Sequence of chain 1.A:
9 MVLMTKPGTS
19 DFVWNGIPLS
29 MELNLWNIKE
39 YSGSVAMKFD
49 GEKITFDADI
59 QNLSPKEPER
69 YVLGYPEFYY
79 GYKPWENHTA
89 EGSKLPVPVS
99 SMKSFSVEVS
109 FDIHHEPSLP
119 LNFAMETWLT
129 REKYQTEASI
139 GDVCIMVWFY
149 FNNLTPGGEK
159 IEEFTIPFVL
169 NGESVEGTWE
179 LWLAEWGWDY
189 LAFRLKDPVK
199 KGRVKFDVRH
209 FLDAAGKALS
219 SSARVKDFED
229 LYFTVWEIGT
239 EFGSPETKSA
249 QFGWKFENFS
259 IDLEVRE

Binding-site contacts:
Ligand atom O6 contacts residue TRP34 of chain 1.A at 3.0 Å (h-bond).
Ligand atom O3 contacts residue TRP83 of chain 1.A at 3.9 Å.
Ligand atom C1 contacts residue TRP34 of chain 1.A at 3.7 Å (hydrophobic).
Ligand atom C4 contacts residue TRP83 of chain 1.A at 3.7 Å (hydrophobic).
Ligand atom O6 contacts residue GLU239 of chain 1.A at 2.8 Å (salt-bridge).
Ligand atom O4 contacts residue TRP126 of chain 1.A at 3.8 Å.
Ligand atom O3 contacts residue TRP186 of chain 1.A at 3.7 Å.
Ligand atom O2 contacts residue BGC1 of chain 1.I at 3.9 Å.
Ligand atom C6 contacts residue TRP83 of chain 1.A at 3.7 Å (hydrophobic).
Ligand atom O6 contacts residue ARG68 of chain 1.A at 3.0 Å (salt-bridge).
Ligand atom C6 contacts residue GLU239 of chain 1.A at 3.5 Å.
Ligand atom O5 contacts residue GLU239 of chain 1.A at 2.8 Å (salt-bridge).
Ligand atom O2 contacts residue LYS81 of chain 1.A at 3.1 Å (salt-bridge).
Ligand atom O1 contacts residue CYS142 of chain 1.A at 3.4 Å (h-bond).
Ligand atom C2 contacts residue LYS81 of chain 1.A at 3.8 Å.
Ligand atom C6 contacts residue TRP34 of chain 1.A at 3.8 Å (hydrophobic).
Ligand atom O5 contacts residue BGC1 of chain 1.I at 2.9 Å (h-bond).
Ligand atom O6 contacts residue TRP186 of chain 1.A at 3.8 Å.
Ligand atom O2 contacts residue ASN32 of chain 1.A at 3.0 Å (h-bond).
Ligand atom C1 contacts residue BGC1 of chain 1.I at 3.0 Å.
Ligand atom C5 contacts residue TRP34 of chain 1.A at 3.8 Å (hydrophobic).
Ligand atom O1 contacts residue MET144 of chain 1.A at 3.5 Å (h-bond).
Ligand atom O6 contacts residue BGC1 of chain 1.I at 3.9 Å.
Ligand atom O2 contacts residue ARG68 of chain 1.A at 3.7 Å.
Ligand atom C3 contacts residue TRP34 of chain 1.A at 3.8 Å (hydrophobic).
Ligand atom C5 contacts residue GLU239 of chain 1.A at 3.8 Å.
Ligand atom O1 contacts residue TYR188 of chain 1.A at 3.9 Å.
Ligand atom C5 contacts residue GLU124 of chain 1.A at 3.7 Å.
Ligand atom O1 contacts residue GLU124 of chain 1.A at 2.9 Å (salt-bridge).
Ligand atom O2 contacts residue TRP184 of chain 1.A at 3.7 Å.
Ligand atom C1 contacts residue GLU239 of chain 1.A at 3.8 Å.
Ligand atom O3 contacts residue ARG68 of chain 1.A at 2.8 Å (salt-bridge).
Ligand atom O6 contacts residue VAL70 of chain 1.A at 3.9 Å.
Ligand atom O6 contacts residue TYR73 of chain 1.A at 3.6 Å.
Ligand atom C2 contacts residue ARG68 of chain 1.A at 3.9 Å.
Ligand atom O3 contacts residue LYS81 of chain 1.A at 2.9 Å (salt-bridge).
Ligand atom C3 contacts residue ARG68 of chain 1.A at 3.9 Å.
Ligand atom C3 contacts residue TRP126 of chain 1.A at 3.8 Å (hydrophobic).
Ligand atom C6 contacts residue TYR73 of chain 1.A at 3.6 Å (hydrophobic).
Ligand atom C2 contacts residue BGC1 of chain 1.I at 3.3 Å.

The protein below binds the small molecule below.
Small molecule (SMILES): OC[C@H]1O[C@@H](O[C@H]2[C@H](O)[C@@H](O)[C@@H](O)O[C@@H]2CO)[C@H](O)[C@@H](O)[C@@H]1O